Sequence of chain 1.A:
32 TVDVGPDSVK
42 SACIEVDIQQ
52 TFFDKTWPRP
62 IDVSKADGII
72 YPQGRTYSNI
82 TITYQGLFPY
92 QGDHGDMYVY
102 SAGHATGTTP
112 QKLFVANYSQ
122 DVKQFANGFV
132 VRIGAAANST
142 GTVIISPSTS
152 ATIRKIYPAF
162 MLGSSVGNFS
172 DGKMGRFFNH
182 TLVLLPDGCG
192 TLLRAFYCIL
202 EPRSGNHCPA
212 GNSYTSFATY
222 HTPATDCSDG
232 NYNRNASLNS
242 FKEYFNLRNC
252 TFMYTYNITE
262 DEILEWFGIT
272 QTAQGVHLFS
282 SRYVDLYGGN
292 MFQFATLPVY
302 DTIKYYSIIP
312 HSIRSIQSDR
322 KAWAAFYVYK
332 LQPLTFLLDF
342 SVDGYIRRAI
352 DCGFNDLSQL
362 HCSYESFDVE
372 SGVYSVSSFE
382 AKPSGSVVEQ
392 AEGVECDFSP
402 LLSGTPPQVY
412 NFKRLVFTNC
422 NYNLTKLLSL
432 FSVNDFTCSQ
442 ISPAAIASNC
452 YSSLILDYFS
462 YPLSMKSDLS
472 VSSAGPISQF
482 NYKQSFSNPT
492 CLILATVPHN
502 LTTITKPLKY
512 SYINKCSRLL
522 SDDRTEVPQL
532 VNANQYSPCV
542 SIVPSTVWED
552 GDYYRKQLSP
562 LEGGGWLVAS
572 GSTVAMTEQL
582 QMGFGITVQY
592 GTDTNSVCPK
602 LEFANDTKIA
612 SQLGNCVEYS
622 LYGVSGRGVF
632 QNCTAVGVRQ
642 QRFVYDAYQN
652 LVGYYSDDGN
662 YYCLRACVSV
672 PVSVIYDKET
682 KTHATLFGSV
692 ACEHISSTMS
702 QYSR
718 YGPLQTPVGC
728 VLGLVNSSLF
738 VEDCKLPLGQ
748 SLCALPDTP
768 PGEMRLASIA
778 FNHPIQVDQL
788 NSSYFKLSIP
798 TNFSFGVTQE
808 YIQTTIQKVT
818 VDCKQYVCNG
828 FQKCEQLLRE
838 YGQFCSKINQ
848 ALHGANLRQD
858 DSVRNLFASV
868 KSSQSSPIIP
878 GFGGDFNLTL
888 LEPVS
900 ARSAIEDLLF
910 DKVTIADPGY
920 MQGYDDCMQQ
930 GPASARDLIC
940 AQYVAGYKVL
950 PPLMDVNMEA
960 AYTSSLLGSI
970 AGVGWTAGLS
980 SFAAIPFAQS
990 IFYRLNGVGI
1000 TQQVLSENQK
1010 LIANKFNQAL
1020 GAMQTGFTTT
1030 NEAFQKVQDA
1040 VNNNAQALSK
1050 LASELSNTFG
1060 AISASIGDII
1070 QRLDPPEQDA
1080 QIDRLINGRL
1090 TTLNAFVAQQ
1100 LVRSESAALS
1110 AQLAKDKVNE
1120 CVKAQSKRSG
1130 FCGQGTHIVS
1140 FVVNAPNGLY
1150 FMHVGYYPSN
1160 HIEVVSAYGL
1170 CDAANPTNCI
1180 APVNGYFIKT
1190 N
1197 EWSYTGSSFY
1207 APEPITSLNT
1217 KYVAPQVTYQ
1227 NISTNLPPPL

This protein binds this small molecule.
Small molecule (SMILES): CC(=O)N[C@H]1[C@H](O[C@H]2[C@H](O)[C@@H](NC(C)=O)CO[C@@H]2CO)O[C@H](CO)[C@@H](O)[C@@H]1O

Binding-site contacts:
Ligand atom N2 contacts residue ASN799 of chain 1.A at 2.8 Å (h-bond).
Ligand atom C1 contacts residue ASN799 of chain 1.A at 1.4 Å.
Ligand atom C4 contacts residue ASN799 of chain 1.A at 4.2 Å.
Ligand atom C8 contacts residue ASN799 of chain 1.A at 4.2 Å.
Ligand atom C5 contacts residue ASN799 of chain 1.A at 3.7 Å.
Ligand atom C1 contacts residue ASN1159 of chain 1.A at 4.4 Å.
Ligand atom C8 contacts residue THR798 of chain 1.A at 4.0 Å.
Ligand atom O7 contacts residue ASN1159 of chain 1.A at 4.1 Å.
Ligand atom O7 contacts residue ASN799 of chain 1.A at 3.4 Å (h-bond).
Ligand atom C7 contacts residue ASN799 of chain 1.A at 3.2 Å.
Ligand atom C2 contacts residue ASN799 of chain 1.A at 2.3 Å.
Ligand atom O5 contacts residue ASN799 of chain 1.A at 2.4 Å (h-bond).
Ligand atom C3 contacts residue ASN799 of chain 1.A at 3.6 Å.